The protein below binds the small molecule below.
Small molecule (SMILES): CN(C)CCCC(=O)Nc1ccc(C(=O)Nc2cccc(Nc3nccc(-c4cccnc4)n3)c2)cc1

Sequence of chain 1.B:
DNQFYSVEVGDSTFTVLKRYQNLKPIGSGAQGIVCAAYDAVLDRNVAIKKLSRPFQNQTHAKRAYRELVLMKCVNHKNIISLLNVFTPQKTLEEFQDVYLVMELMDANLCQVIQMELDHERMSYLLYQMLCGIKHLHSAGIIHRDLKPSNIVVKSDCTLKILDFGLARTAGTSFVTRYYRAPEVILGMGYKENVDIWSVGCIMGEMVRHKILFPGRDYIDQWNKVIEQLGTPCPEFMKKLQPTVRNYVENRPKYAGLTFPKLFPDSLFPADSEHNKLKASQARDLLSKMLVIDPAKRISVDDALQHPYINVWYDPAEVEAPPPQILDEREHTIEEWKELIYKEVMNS

Binding-site contacts:
Ligand atom C30 contacts residue CYS116 of chain 1.B at 3.7 Å (hydrophobic).
Ligand atom C16 contacts residue MET111 of chain 1.B at 3.8 Å (hydrophobic).
Ligand atom N08 contacts residue ILE32 of chain 1.B at 3.8 Å.
Ligand atom N20 contacts residue ASN114 of chain 1.B at 3.3 Å (h-bond).
Ligand atom C36 contacts residue PRO154 of chain 1.B at 3.7 Å (hydrophobic).
Ligand atom N02 contacts residue VAL40 of chain 1.B at 3.7 Å.
Ligand atom C24 contacts residue ASN114 of chain 1.B at 3.8 Å.
Ligand atom C32 contacts residue CYS116 of chain 1.B at 2.7 Å (hydrophobic).
Ligand atom C10 contacts residue GLU109 of chain 1.B at 3.1 Å.
Ligand atom C12 contacts residue MET111 of chain 1.B at 3.8 Å (hydrophobic).
Ligand atom O22 contacts residue ILE32 of chain 1.B at 3.0 Å (h-bond).
Ligand atom C10 contacts residue ALA53 of chain 1.B at 3.6 Å (hydrophobic).
Ligand atom N29 contacts residue CYS116 of chain 1.B at 3.5 Å.
Ligand atom C32 contacts residue SER155 of chain 1.B at 3.5 Å.
Ligand atom N11 contacts residue MET111 of chain 1.B at 2.8 Å (h-bond).
Ligand atom C09 contacts residue LEU168 of chain 1.B at 3.8 Å (hydrophobic).
Ligand atom C34 contacts residue CYS116 of chain 1.B at 2.8 Å (hydrophobic).
Ligand atom N35 contacts residue CYS116 of chain 1.B at 2.9 Å (h-bond).
Ligand atom C36 contacts residue THR188 of chain 1.B at 3.8 Å.
Ligand atom C14 contacts residue MET111 of chain 1.B at 3.7 Å (hydrophobic).
Ligand atom C16 contacts residue ASP112 of chain 1.B at 3.8 Å.
Ligand atom C36 contacts residue SER155 of chain 1.B at 3.4 Å.
Ligand atom C10 contacts residue MET111 of chain 1.B at 3.6 Å (hydrophobic).
Ligand atom C09 contacts residue ALA53 of chain 1.B at 3.6 Å (hydrophobic).
Ligand atom N35 contacts residue SER155 of chain 1.B at 3.8 Å.
Ligand atom C23 contacts residue ASN114 of chain 1.B at 3.8 Å.
Ligand atom C26 contacts residue GLN117 of chain 1.B at 2.7 Å.
Ligand atom O22 contacts residue GLY33 of chain 1.B at 3.7 Å.
Ligand atom N35 contacts residue PRO154 of chain 1.B at 3.8 Å.
Ligand atom N11 contacts residue GLU109 of chain 1.B at 3.7 Å.
Ligand atom N13 contacts residue MET111 of chain 1.B at 2.8 Å (h-bond).
Ligand atom C33 contacts residue CYS116 of chain 1.B at 1.8 Å (hydrophobic).
Ligand atom C27 contacts residue GLN117 of chain 1.B at 2.9 Å.
Ligand atom C37 contacts residue TYR191 of chain 1.B at 3.0 Å (hydrophobic).
Ligand atom C05 contacts residue LEU168 of chain 1.B at 3.6 Å (hydrophobic).
Ligand atom C04 contacts residue VAL40 of chain 1.B at 3.7 Å (hydrophobic).
Ligand atom C03 contacts residue VAL40 of chain 1.B at 3.4 Å (hydrophobic).
Ligand atom C26 contacts residue ASN114 of chain 1.B at 3.5 Å.
Ligand atom N11 contacts residue LEU110 of chain 1.B at 3.8 Å.
Ligand atom C19 contacts residue ASN114 of chain 1.B at 3.8 Å.